Sequence of chain 57.E:
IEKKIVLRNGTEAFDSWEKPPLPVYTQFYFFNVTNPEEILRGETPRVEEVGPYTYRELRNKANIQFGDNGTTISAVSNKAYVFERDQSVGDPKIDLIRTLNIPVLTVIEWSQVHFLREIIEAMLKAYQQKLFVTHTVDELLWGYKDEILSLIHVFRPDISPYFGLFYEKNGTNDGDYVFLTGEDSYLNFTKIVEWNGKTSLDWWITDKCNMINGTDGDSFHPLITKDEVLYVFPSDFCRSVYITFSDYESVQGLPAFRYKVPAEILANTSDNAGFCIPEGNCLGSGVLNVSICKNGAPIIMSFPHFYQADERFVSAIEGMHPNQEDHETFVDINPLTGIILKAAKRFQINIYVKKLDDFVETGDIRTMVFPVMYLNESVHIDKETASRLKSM

Binding-site contacts:
Ligand atom O7 contacts residue ASN182 of chain 57.E at 2.9 Å (h-bond).
Ligand atom O7 contacts residue TRP154 of chain 57.E at 4.4 Å.
Ligand atom C1 contacts residue TYR93 of chain 57.E at 3.8 Å (hydrophobic).
Ligand atom O4 contacts residue VAL94 of chain 57.E at 3.7 Å.
Ligand atom O3 contacts residue VAL94 of chain 57.E at 4.5 Å.
Ligand atom O7 contacts residue VAL94 of chain 57.E at 3.5 Å.
Ligand atom O7 contacts residue LEU70 of chain 57.E at 3.7 Å.
Ligand atom N2 contacts residue TYR93 of chain 57.E at 3.3 Å (h-bond).
Ligand atom C5 contacts residue ASN182 of chain 57.E at 3.6 Å.
Ligand atom C7 contacts residue ASN182 of chain 57.E at 3.1 Å.
Ligand atom C3 contacts residue ASN182 of chain 57.E at 3.8 Å.
Ligand atom N2 contacts residue ASN182 of chain 57.E at 2.9 Å (h-bond).
Ligand atom C4 contacts residue ASN182 of chain 57.E at 4.3 Å.
Ligand atom C3 contacts residue VAL94 of chain 57.E at 4.4 Å (hydrophobic).
Ligand atom C7 contacts residue TYR93 of chain 57.E at 4.3 Å (hydrophobic).
Ligand atom O5 contacts residue ASN182 of chain 57.E at 2.4 Å (h-bond).
Ligand atom C2 contacts residue ASN182 of chain 57.E at 2.5 Å.
Ligand atom C3 contacts residue TYR93 of chain 57.E at 3.8 Å (hydrophobic).
Ligand atom C8 contacts residue ASN182 of chain 57.E at 4.3 Å.
Ligand atom C7 contacts residue TRP154 of chain 57.E at 4.5 Å (hydrophobic).
Ligand atom C8 contacts residue TYR93 of chain 57.E at 4.4 Å (hydrophobic).
Ligand atom C8 contacts residue ASP150 of chain 57.E at 4.3 Å.
Ligand atom C2 contacts residue VAL94 of chain 57.E at 4.3 Å (hydrophobic).
Ligand atom C8 contacts residue TRP154 of chain 57.E at 3.6 Å (hydrophobic).
Ligand atom C2 contacts residue TYR93 of chain 57.E at 3.8 Å (hydrophobic).
Ligand atom C1 contacts residue ASN182 of chain 57.E at 1.4 Å.

The small molecule below binds the protein below.
Small molecule (SMILES): CC(=O)N[C@H]1[C@H](O[C@H]2[C@H](O)[C@@H](NC(C)=O)CO[C@@H]2CO)O[C@H](CO)[C@@H](O)[C@@H]1O